This protein binds this small molecule.
Small molecule (SMILES): CC(=O)N[C@H]1[C@H](O[C@H]2[C@H](O)[C@@H](NC(C)=O)CO[C@@H]2CO)O[C@H](CO)[C@@H](O[C@@H]2O[C@H](CO)[C@@H](O)[C@H](O)[C@@H]2O)[C@@H]1O

Sequence of chain 1.C:
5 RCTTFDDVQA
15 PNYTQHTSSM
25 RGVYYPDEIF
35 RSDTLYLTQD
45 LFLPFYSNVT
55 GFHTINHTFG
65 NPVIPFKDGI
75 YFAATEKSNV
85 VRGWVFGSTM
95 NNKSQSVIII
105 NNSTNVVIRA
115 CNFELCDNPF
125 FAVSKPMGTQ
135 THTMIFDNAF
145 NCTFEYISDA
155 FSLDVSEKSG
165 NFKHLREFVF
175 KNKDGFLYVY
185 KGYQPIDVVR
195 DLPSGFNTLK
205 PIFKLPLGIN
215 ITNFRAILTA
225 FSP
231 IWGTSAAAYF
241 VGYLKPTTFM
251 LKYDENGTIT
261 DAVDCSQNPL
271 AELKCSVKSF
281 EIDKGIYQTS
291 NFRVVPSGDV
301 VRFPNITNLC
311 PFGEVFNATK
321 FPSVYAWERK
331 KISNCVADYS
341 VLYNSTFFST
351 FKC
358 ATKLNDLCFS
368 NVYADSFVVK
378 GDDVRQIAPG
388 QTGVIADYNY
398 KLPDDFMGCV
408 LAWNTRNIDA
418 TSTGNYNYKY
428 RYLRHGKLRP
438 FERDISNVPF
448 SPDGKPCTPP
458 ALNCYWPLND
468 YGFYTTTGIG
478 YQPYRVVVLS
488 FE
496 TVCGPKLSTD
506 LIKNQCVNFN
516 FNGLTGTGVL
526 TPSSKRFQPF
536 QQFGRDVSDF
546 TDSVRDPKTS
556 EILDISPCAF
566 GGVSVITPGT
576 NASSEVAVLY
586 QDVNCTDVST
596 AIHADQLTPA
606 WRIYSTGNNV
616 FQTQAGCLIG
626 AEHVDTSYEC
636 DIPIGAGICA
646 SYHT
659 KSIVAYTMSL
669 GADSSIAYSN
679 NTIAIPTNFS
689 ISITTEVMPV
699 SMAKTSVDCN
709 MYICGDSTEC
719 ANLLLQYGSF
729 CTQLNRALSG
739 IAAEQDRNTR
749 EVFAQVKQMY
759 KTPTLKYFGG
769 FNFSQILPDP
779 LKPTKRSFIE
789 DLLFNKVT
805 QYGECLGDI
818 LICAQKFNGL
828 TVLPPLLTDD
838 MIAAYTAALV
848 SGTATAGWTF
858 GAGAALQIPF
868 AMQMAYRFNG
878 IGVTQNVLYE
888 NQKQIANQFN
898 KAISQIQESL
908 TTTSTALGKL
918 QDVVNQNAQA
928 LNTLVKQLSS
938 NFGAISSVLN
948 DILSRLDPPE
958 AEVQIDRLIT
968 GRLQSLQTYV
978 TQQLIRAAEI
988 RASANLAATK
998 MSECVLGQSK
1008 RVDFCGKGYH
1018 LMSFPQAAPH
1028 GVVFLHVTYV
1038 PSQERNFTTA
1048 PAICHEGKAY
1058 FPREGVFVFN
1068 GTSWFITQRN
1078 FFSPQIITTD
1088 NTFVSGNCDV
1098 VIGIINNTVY

Sequence of chain 1.A:
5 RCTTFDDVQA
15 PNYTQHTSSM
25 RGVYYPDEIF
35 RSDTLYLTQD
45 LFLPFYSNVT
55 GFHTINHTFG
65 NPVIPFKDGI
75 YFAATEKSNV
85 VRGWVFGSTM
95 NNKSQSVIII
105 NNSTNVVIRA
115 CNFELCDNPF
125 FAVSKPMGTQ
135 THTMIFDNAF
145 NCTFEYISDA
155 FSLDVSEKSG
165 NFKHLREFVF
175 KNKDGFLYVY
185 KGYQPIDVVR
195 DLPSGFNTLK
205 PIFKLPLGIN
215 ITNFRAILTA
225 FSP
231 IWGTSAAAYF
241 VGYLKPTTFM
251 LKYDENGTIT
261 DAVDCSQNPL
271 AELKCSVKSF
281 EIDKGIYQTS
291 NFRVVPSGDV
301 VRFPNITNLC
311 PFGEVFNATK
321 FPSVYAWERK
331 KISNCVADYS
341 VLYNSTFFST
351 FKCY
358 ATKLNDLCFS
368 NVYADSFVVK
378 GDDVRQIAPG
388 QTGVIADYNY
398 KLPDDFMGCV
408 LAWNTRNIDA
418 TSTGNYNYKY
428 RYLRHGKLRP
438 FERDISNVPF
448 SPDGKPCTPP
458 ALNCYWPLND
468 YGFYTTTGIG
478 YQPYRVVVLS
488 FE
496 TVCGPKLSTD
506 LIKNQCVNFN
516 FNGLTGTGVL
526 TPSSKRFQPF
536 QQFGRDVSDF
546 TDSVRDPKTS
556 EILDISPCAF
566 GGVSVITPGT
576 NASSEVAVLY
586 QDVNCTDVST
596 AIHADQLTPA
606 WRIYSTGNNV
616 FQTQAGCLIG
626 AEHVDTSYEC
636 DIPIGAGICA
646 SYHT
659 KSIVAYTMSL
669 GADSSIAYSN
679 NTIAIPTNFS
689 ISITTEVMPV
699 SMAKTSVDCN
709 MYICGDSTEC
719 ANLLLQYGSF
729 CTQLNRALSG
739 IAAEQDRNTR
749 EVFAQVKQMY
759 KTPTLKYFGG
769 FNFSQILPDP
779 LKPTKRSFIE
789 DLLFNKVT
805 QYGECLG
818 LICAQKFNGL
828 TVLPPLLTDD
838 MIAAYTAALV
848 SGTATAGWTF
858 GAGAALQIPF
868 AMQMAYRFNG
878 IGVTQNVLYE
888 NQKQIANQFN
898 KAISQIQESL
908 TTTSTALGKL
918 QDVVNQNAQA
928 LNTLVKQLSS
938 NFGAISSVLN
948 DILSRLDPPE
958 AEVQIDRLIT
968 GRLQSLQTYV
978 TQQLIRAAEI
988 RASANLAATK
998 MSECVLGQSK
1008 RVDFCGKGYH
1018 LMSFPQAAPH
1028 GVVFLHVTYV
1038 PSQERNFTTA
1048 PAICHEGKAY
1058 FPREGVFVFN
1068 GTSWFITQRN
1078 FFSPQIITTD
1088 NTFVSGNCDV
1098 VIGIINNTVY

Binding-site contacts:
Ligand atom O7 contacts residue LEU818 of chain 1.A at 3.3 Å (h-bond).
Ligand atom C4 contacts residue ASN589 of chain 1.C at 4.2 Å.
Ligand atom C1 contacts residue THR591 of chain 1.C at 4.5 Å.
Ligand atom C7 contacts residue GLN617 of chain 1.C at 4.1 Å.
Ligand atom C5 contacts residue ASN589 of chain 1.C at 3.6 Å.
Ligand atom C1 contacts residue ASN589 of chain 1.C at 1.4 Å.
Ligand atom N2 contacts residue GLN617 of chain 1.C at 3.9 Å.
Ligand atom N2 contacts residue ASN589 of chain 1.C at 3.1 Å (h-bond).
Ligand atom C7 contacts residue LEU818 of chain 1.A at 3.6 Å (hydrophobic).
Ligand atom C8 contacts residue LEU818 of chain 1.A at 3.5 Å (hydrophobic).
Ligand atom C3 contacts residue ASN589 of chain 1.C at 3.8 Å.
Ligand atom C2 contacts residue ASN589 of chain 1.C at 2.5 Å.
Ligand atom C8 contacts residue GLN617 of chain 1.C at 3.2 Å.
Ligand atom C7 contacts residue ASN589 of chain 1.C at 4.1 Å.
Ligand atom O5 contacts residue ASN589 of chain 1.C at 2.3 Å (h-bond).